Sequence of chain 1.A:
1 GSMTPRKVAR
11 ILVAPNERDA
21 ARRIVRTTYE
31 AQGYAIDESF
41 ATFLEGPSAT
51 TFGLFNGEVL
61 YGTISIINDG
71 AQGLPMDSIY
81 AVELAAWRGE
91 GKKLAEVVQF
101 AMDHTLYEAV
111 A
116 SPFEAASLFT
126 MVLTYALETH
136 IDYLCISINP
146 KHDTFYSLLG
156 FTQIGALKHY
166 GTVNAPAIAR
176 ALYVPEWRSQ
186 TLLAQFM

Binding-site contacts:
Ligand atom CD1 contacts residue SER142 of chain 1.A at 3.2 Å.
Ligand atom CE1 contacts residue ALA172 of chain 1.A at 3.7 Å (hydrophobic).
Ligand atom C2 contacts residue ILE143 of chain 1.A at 3.5 Å (hydrophobic).
Ligand atom OL contacts residue PHE100 of chain 1.A at 3.3 Å (h-bond).
Ligand atom C12 contacts residue LEU177 of chain 1.A at 3.8 Å (hydrophobic).
Ligand atom C8 contacts residue PHE124 of chain 1.A at 3.7 Å (hydrophobic).
Ligand atom C1 contacts residue SER142 of chain 1.A at 3.7 Å.
Ligand atom C5 contacts residue ILE141 of chain 1.A at 3.8 Å (hydrophobic).
Ligand atom C6 contacts residue ILE141 of chain 1.A at 3.8 Å (hydrophobic).
Ligand atom CB contacts residue SER142 of chain 1.A at 3.4 Å.
Ligand atom CA contacts residue TYR29 of chain 1.A at 3.5 Å (hydrophobic).
Ligand atom C6 contacts residue TYR151 of chain 1.A at 3.5 Å (hydrophobic).
Ligand atom C4 contacts residue TYR151 of chain 1.A at 3.7 Å (hydrophobic).
Ligand atom CG contacts residue SER142 of chain 1.A at 3.7 Å.
Ligand atom C5 contacts residue VAL97 of chain 1.A at 3.7 Å (hydrophobic).
Ligand atom CE2 contacts residue TYR34 of chain 1.A at 3.6 Å (hydrophobic).
Ligand atom O contacts residue VAL98 of chain 1.A at 3.1 Å.
Ligand atom C4 contacts residue ILE141 of chain 1.A at 3.8 Å (hydrophobic).
Ligand atom N contacts residue SER142 of chain 1.A at 2.9 Å (h-bond).
Ligand atom C7 contacts residue VAL97 of chain 1.A at 3.8 Å (hydrophobic).
Ligand atom OH contacts residue ASN144 of chain 1.A at 2.7 Å (h-bond).
Ligand atom CE1 contacts residue ILE143 of chain 1.A at 3.6 Å (hydrophobic).
Ligand atom CE2 contacts residue VAL168 of chain 1.A at 3.5 Å (hydrophobic).
Ligand atom CE1 contacts residue ASN144 of chain 1.A at 3.4 Å.
Ligand atom CZ contacts residue PRO171 of chain 1.A at 3.5 Å (hydrophobic).
Ligand atom C contacts residue TYR29 of chain 1.A at 3.2 Å (hydrophobic).
Ligand atom CE1 contacts residue PRO171 of chain 1.A at 3.3 Å (hydrophobic).
Ligand atom C2 contacts residue SER142 of chain 1.A at 3.6 Å.
Ligand atom C contacts residue GLN99 of chain 1.A at 3.6 Å.
Ligand atom O2 contacts residue TYR29 of chain 1.A at 2.4 Å (h-bond).
Ligand atom CD2 contacts residue VAL168 of chain 1.A at 3.6 Å (hydrophobic).
Ligand atom C10 contacts residue PHE156 of chain 1.A at 3.6 Å (hydrophobic).
Ligand atom OH contacts residue TYR34 of chain 1.A at 3.8 Å.
Ligand atom C3 contacts residue VAL97 of chain 1.A at 3.6 Å (hydrophobic).
Ligand atom CA contacts residue SER142 of chain 1.A at 3.7 Å.
Ligand atom OH contacts residue ALA170 of chain 1.A at 3.2 Å.
Ligand atom OL contacts residue TYR29 of chain 1.A at 3.5 Å (h-bond).
Ligand atom OH contacts residue PRO171 of chain 1.A at 2.8 Å (h-bond).
Ligand atom O2 contacts residue GLN99 of chain 1.A at 3.5 Å (h-bond).
Ligand atom O contacts residue GLN99 of chain 1.A at 3.1 Å (h-bond).

The protein below binds the small molecule below.
Small molecule (SMILES): CCCCCCCCCCCC(=O)N[C@@H](Cc1ccc(O)cc1)C(=O)O